Binding-site contacts:
Ligand atom C20 contacts residue VAL33 of chain 1.B at 3.7 Å (hydrophobic).
Ligand atom C01 contacts residue VAL124 of chain 1.B at 3.1 Å (hydrophobic).
Ligand atom O38 contacts residue ALA226 of chain 1.B at 3.2 Å.
Ligand atom C18 contacts residue GLY225 of chain 1.B at 3.4 Å.
Ligand atom O23 contacts residue TYR17 of chain 1.B at 2.5 Å (h-bond).
Ligand atom C39 contacts residue ASP223 of chain 1.B at 3.2 Å.
Ligand atom C25 contacts residue TYR17 of chain 1.B at 3.4 Å (hydrophobic).
Ligand atom C29 contacts residue THR82 of chain 1.B at 3.4 Å.
Ligand atom O34 contacts residue SER81 of chain 1.B at 3.2 Å (h-bond).
Ligand atom C14 contacts residue 9JD1 of chain 1.I at 3.5 Å.
Ligand atom N31 contacts residue 9JD1 of chain 1.I at 3.5 Å (h-bond).
Ligand atom C30 contacts residue MET300 of chain 1.B at 3.6 Å (hydrophobic).
Ligand atom O34 contacts residue MET300 of chain 1.B at 3.6 Å.
Ligand atom O23 contacts residue GLN16 of chain 1.B at 3.2 Å.
Ligand atom N21 contacts residue GLY225 of chain 1.B at 2.7 Å (h-bond).
Ligand atom O24 contacts residue ALA226 of chain 1.B at 3.7 Å.
Ligand atom N40 contacts residue ASP35 of chain 1.B at 2.3 Å (salt-bridge).
Ligand atom O38 contacts residue ASP223 of chain 1.B at 2.5 Å (salt-bridge).
Ligand atom O24 contacts residue GLY225 of chain 1.B at 3.1 Å (h-bond).
Ligand atom C30 contacts residue 9JD1 of chain 1.I at 3.4 Å.
Ligand atom O17 contacts residue SER227 of chain 1.B at 2.9 Å (h-bond).
Ligand atom C36 contacts residue ASP223 of chain 1.B at 3.4 Å.
Ligand atom C32 contacts residue 9JD1 of chain 1.I at 3.6 Å.
Ligand atom C39 contacts residue ASP35 of chain 1.B at 3.3 Å.
Ligand atom C20 contacts residue GLY225 of chain 1.B at 3.7 Å.
Ligand atom F11 contacts residue PHE121 of chain 1.B at 3.5 Å.
Ligand atom C08 contacts residue PHE121 of chain 1.B at 3.7 Å (hydrophobic).
Ligand atom O24 contacts residue THR224 of chain 1.B at 3.2 Å (h-bond).
Ligand atom C39 contacts residue GLY225 of chain 1.B at 3.4 Å.
Ligand atom O23 contacts residue THR15 of chain 1.B at 3.5 Å (h-bond).
Ligand atom C30 contacts residue SER81 of chain 1.B at 3.5 Å.
Ligand atom C18 contacts residue SER227 of chain 1.B at 3.3 Å.
Ligand atom C35 contacts residue GLY225 of chain 1.B at 3.3 Å.
Ligand atom C22 contacts residue THR15 of chain 1.B at 3.5 Å.
Ligand atom N40 contacts residue ASP223 of chain 1.B at 3.6 Å.
Ligand atom C22 contacts residue GLY225 of chain 1.B at 3.5 Å.
Ligand atom C04 contacts residue TYR80 of chain 1.B at 3.6 Å (hydrophobic).
Ligand atom C13 contacts residue GLN16 of chain 1.B at 3.6 Å.
Ligand atom F11 contacts residue PRO115 of chain 1.B at 3.5 Å.
Ligand atom C25 contacts residue THR224 of chain 1.B at 3.3 Å.

Sequence of chain 1.B:
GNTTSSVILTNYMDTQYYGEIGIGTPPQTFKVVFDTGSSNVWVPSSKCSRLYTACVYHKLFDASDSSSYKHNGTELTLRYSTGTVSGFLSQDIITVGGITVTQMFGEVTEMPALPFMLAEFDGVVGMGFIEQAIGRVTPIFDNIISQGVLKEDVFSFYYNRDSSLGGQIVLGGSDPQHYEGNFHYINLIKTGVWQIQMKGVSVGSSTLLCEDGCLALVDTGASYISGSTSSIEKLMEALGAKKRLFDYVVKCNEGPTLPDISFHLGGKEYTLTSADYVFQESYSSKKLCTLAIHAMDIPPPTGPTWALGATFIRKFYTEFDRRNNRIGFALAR

This protein binds this small molecule.
Small molecule (SMILES): CCc1cccc(-c2c(F)cccc2[C@](O)(CCCNC(=O)OC)[C@@H]2CCCN(C(=O)C[C@H](O)CN)C2)c1